A small-molecule ligand and the protein it binds are described below.
Small molecule (SMILES): CC(=O)N[C@H]1[C@H](O[C@H]2[C@H](O)[C@@H](NC(C)=O)CO[C@@H]2CO)O[C@H](CO)[C@@H](O[C@@H]2O[C@H](CO)[C@@H](O)[C@H](O)[C@@H]2O)[C@@H]1O

Binding-site contacts:
Ligand atom C3 contacts residue PRO59 of chain 1.A at 4.1 Å (hydrophobic).
Ligand atom N2 contacts residue PRO59 of chain 1.A at 3.8 Å.
Ligand atom N2 contacts residue PRO60 of chain 1.A at 3.9 Å.
Ligand atom C8 contacts residue ASN62 of chain 1.A at 4.5 Å.
Ligand atom O5 contacts residue ASN62 of chain 1.A at 2.4 Å (h-bond).
Ligand atom O7 contacts residue ASN62 of chain 1.A at 3.6 Å.
Ligand atom O3 contacts residue PRO59 of chain 1.A at 4.2 Å.
Ligand atom N2 contacts residue ASN62 of chain 1.A at 2.9 Å (h-bond).
Ligand atom C5 contacts residue ASN62 of chain 1.A at 3.7 Å.
Ligand atom C4 contacts residue ASN62 of chain 1.A at 4.3 Å.
Ligand atom C1 contacts residue PRO60 of chain 1.A at 4.1 Å (hydrophobic).
Ligand atom C8 contacts residue ASN55 of chain 1.A at 3.5 Å.
Ligand atom C3 contacts residue ASN62 of chain 1.A at 3.8 Å.
Ligand atom C1 contacts residue ASN62 of chain 1.A at 1.4 Å.
Ligand atom C8 contacts residue PRO59 of chain 1.A at 4.0 Å (hydrophobic).
Ligand atom C2 contacts residue ASN62 of chain 1.A at 2.5 Å.
Ligand atom C7 contacts residue ASN62 of chain 1.A at 3.4 Å.

Sequence of chain 1.A:
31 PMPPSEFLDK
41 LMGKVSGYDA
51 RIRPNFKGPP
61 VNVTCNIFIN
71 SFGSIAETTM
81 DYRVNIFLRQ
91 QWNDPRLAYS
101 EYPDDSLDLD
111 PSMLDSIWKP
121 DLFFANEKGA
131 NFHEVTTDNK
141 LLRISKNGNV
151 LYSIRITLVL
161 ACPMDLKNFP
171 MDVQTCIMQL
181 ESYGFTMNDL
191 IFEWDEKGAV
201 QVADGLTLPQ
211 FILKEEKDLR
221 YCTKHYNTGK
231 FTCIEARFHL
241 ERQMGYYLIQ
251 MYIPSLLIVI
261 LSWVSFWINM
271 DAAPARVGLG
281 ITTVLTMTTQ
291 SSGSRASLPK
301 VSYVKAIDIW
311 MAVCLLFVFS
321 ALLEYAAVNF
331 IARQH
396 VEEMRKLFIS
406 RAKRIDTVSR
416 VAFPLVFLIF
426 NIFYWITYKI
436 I